Sequence of chain 1.A:
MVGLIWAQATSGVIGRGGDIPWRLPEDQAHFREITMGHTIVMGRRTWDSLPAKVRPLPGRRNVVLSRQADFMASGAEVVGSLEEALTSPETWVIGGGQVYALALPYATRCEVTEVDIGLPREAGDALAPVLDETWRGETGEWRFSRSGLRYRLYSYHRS

A small-molecule ligand and the protein it binds are described below.
Small molecule (SMILES): Nc1ncnc2c1ncn2[C@@H]1O[C@H](CO[P](=O)(O)OP(=O)(O)O)[C@@H](O)[C@H]1OP(=O)(O)O

Binding-site contacts:
Ligand atom O2B contacts residue GLY117 of chain 1.A at 3.5 Å (h-bond).
Ligand atom PA contacts residue GLY116 of chain 1.A at 3.6 Å.
Ligand atom C8 contacts residue GLN118 of chain 1.A at 3.2 Å.
Ligand atom P2' contacts residue SER86 of chain 1.A at 3.7 Å.
Ligand atom N1 contacts residue GLY100 of chain 1.A at 3.5 Å (h-bond).
Ligand atom N6 contacts residue LEU122 of chain 1.A at 3.5 Å.
Ligand atom O3' contacts residue ARG65 of chain 1.A at 3.5 Å (salt-bridge).
Ligand atom N7 contacts residue ARG87 of chain 1.A at 3.5 Å (salt-bridge).
Ligand atom O2A contacts residue GLY116 of chain 1.A at 3.1 Å (h-bond).
Ligand atom C2 contacts residue SER86 of chain 1.A at 3.5 Å.
Ligand atom O3A contacts residue ARG65 of chain 1.A at 3.6 Å.
Ligand atom N3 contacts residue LEU85 of chain 1.A at 3.6 Å.
Ligand atom O1A contacts residue VAL119 of chain 1.A at 3.4 Å.
Ligand atom P2' contacts residue ARG64 of chain 1.A at 3.6 Å.
Ligand atom O1B contacts residue ARG65 of chain 1.A at 3.5 Å.
Ligand atom O2' contacts residue SER86 of chain 1.A at 3.7 Å.
Ligand atom N3 contacts residue SER86 of chain 1.A at 3.3 Å.
Ligand atom O2P contacts residue ARG64 of chain 1.A at 2.7 Å (salt-bridge).
Ligand atom O4' contacts residue LEU85 of chain 1.A at 3.5 Å (h-bond).
Ligand atom C5 contacts residue ARG87 of chain 1.A at 3.4 Å.
Ligand atom O4' contacts residue GLY63 of chain 1.A at 3.6 Å.
Ligand atom O1P contacts residue ARG87 of chain 1.A at 2.9 Å (salt-bridge).
Ligand atom N3 contacts residue ARG87 of chain 1.A at 3.7 Å.
Ligand atom O2' contacts residue ARG64 of chain 1.A at 3.5 Å.
Ligand atom C2 contacts residue GLY100 of chain 1.A at 3.6 Å.
Ligand atom O2A contacts residue THR66 of chain 1.A at 2.6 Å (h-bond).
Ligand atom O4' contacts residue ARG64 of chain 1.A at 3.5 Å (salt-bridge).
Ligand atom C3' contacts residue GLN118 of chain 1.A at 3.6 Å.
Ligand atom O5' contacts residue GLY63 of chain 1.A at 3.4 Å.
Ligand atom O2B contacts residue GLN118 of chain 1.A at 2.9 Å (h-bond).
Ligand atom O2A contacts residue GLY63 of chain 1.A at 3.5 Å.
Ligand atom O3P contacts residue ARG64 of chain 1.A at 2.8 Å (salt-bridge).
Ligand atom O1A contacts residue GLY116 of chain 1.A at 3.1 Å (h-bond).
Ligand atom C6 contacts residue ARG87 of chain 1.A at 3.5 Å.
Ligand atom O5' contacts residue ARG65 of chain 1.A at 3.5 Å (salt-bridge).
Ligand atom O1A contacts residue GLN118 of chain 1.A at 3.3 Å.
Ligand atom C1' contacts residue LEU85 of chain 1.A at 3.3 Å (hydrophobic).
Ligand atom O3P contacts residue GLN88 of chain 1.A at 2.9 Å (h-bond).
Ligand atom O3P contacts residue SER86 of chain 1.A at 2.7 Å (h-bond).
Ligand atom N6 contacts residue ARG87 of chain 1.A at 3.6 Å.